Sequence of chain 1.B:
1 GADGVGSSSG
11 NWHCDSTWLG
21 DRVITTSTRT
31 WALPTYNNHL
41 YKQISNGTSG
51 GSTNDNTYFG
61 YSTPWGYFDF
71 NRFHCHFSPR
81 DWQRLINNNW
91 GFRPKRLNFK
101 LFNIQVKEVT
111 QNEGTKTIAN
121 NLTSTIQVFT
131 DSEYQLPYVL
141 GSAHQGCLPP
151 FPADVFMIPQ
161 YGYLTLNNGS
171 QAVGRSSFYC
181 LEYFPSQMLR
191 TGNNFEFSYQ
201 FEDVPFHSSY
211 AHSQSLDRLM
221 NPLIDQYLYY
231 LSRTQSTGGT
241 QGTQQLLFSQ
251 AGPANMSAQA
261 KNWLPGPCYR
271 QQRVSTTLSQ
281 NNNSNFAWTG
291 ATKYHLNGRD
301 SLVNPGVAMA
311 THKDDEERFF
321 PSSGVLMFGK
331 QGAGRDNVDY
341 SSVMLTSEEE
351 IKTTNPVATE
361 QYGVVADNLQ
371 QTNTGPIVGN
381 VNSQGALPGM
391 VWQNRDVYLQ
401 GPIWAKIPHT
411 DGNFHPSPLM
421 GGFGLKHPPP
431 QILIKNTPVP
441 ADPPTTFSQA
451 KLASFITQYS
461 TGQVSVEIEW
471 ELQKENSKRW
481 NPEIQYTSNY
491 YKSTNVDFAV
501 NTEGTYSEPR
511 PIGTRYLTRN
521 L

This protein binds this small molecule.
Small molecule (SMILES): Nc1ccn([C@H]2C[C@H](O)[C@@H](COP(=O)(O)O)O2)c(=O)n1

Binding-site contacts:
Ligand atom O5' contacts residue DA1 of chain 1.LB at 3.9 Å.
Ligand atom C4' contacts residue DA1 of chain 1.LB at 3.7 Å.
Ligand atom O3' contacts residue DA1 of chain 1.LB at 1.6 Å.
Ligand atom O3' contacts residue PRO205 of chain 1.B at 4.1 Å.
Ligand atom C3' contacts residue DA1 of chain 1.LB at 2.6 Å.
Ligand atom C2' contacts residue PRO205 of chain 1.B at 4.5 Å (hydrophobic).
Ligand atom C5' contacts residue DA1 of chain 1.LB at 3.6 Å.
Ligand atom C2' contacts residue DA1 of chain 1.LB at 3.7 Å.